Sequence of chain 1.LA:
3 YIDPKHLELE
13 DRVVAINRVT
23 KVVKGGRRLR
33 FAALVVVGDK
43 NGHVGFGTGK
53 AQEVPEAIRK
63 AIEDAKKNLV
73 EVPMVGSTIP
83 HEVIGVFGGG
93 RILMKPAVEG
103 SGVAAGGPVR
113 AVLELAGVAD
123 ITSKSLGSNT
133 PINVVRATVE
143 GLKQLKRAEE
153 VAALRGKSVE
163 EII

Binding-site contacts:
Ligand atom C2 contacts residue GLY27 of chain 1.LA at 4.1 Å.
Ligand atom C2M contacts residue LYS26 of chain 1.LA at 4.0 Å.
Ligand atom C3 contacts residue LYS26 of chain 1.LA at 4.2 Å.
Ligand atom C3 contacts residue GLY27 of chain 1.LA at 3.6 Å.
Ligand atom C2M contacts residue GLY27 of chain 1.LA at 3.5 Å.

This protein binds this small molecule.
Small molecule (SMILES): CN[C@@H]1[C@H](O)[C@H](NC)[C@H]2O[C@@]3(O)C(=O)C[C@@H](C)O[C@H]3O[C@@H]2[C@H]1O